Binding-site contacts:
Ligand atom C7 contacts residue ASN167 of chain 1.A at 3.9 Å.
Ligand atom C2 contacts residue ASN167 of chain 1.A at 2.5 Å.
Ligand atom O7 contacts residue ASN167 of chain 1.A at 4.5 Å.
Ligand atom C5 contacts residue ASN167 of chain 1.A at 3.6 Å.
Ligand atom C6 contacts residue LYS19 of chain 1.N at 3.5 Å.
Ligand atom O5 contacts residue ARG162 of chain 1.A at 2.7 Å (salt-bridge).
Ligand atom C8 contacts residue GLN76 of chain 1.N at 3.8 Å.
Ligand atom C3 contacts residue ASN167 of chain 1.A at 3.8 Å.
Ligand atom O6 contacts residue LYS19 of chain 1.N at 3.0 Å (salt-bridge).
Ligand atom O6 contacts residue ARG162 of chain 1.A at 4.2 Å.
Ligand atom C1 contacts residue ASN167 of chain 1.A at 1.4 Å.
Ligand atom N2 contacts residue THR168 of chain 1.A at 4.3 Å.
Ligand atom C4 contacts residue ASN167 of chain 1.A at 4.3 Å.
Ligand atom C1 contacts residue ARG162 of chain 1.A at 3.4 Å.
Ligand atom C8 contacts residue ILE164 of chain 1.A at 4.0 Å (hydrophobic).
Ligand atom O5 contacts residue ASN167 of chain 1.A at 2.3 Å (h-bond).
Ligand atom N2 contacts residue ASN167 of chain 1.A at 2.9 Å (h-bond).
Ligand atom C6 contacts residue ARG162 of chain 1.A at 3.4 Å.
Ligand atom C8 contacts residue THR168 of chain 1.A at 4.5 Å.
Ligand atom C5 contacts residue ARG162 of chain 1.A at 3.4 Å.

Sequence of chain 1.N:
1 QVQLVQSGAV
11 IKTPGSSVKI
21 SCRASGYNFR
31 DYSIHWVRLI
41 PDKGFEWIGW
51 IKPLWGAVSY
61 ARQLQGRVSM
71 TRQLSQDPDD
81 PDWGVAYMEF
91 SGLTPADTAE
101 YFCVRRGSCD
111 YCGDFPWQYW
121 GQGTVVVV

A small-molecule ligand and the protein it binds are described below.
Small molecule (SMILES): CC(=O)N[C@H]1[C@H](O[C@H]2[C@H](O)[C@@H](NC(C)=O)CO[C@@H]2CO)O[C@H](CO)[C@@H](O[C@@H]2O[C@H](CO[C@H]3O[C@H](CO)[C@@H](O)[C@H](O)[C@@H]3O)[C@@H](O)[C@H](O)[C@@H]2O)[C@@H]1O

Sequence of chain 1.A:
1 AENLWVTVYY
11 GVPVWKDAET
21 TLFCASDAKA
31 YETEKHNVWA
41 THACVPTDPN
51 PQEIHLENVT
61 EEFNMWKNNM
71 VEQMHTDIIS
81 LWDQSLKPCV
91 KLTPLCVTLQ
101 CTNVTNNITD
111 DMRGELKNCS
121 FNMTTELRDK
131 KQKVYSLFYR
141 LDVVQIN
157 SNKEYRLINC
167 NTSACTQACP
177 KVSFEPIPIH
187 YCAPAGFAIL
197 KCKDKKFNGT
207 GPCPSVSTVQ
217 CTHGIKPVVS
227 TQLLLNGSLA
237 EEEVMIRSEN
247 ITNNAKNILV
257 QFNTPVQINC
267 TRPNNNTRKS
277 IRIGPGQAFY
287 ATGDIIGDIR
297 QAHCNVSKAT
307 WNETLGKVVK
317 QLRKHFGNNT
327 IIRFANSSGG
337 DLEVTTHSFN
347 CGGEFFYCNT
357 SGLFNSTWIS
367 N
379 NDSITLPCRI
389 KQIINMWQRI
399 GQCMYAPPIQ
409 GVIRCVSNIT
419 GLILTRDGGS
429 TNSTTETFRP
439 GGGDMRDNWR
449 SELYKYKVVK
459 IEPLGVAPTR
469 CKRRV